Sequence of chain 2.A:
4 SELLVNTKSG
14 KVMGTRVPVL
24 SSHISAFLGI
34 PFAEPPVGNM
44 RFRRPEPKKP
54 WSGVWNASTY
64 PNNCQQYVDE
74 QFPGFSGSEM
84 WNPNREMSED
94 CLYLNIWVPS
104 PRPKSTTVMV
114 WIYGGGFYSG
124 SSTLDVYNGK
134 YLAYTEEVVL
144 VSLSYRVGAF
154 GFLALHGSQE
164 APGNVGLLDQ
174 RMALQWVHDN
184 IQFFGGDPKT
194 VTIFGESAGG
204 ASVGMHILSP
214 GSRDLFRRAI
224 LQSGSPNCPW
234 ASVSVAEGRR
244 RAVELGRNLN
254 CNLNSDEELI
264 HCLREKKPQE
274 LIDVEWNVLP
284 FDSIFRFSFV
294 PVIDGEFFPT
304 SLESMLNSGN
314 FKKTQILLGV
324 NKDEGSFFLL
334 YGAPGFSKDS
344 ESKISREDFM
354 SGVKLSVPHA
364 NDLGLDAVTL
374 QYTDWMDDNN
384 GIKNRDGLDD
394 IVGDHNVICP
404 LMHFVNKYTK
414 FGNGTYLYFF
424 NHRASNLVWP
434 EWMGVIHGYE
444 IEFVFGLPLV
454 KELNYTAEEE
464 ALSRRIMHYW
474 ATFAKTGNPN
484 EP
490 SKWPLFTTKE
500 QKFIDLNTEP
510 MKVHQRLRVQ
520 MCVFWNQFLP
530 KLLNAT

Binding-site contacts:
Ligand atom O18 contacts residue SER200 of chain 2.A at 3.8 Å.
Ligand atom C9 contacts residue PG41 of chain 2.C at 3.6 Å.
Ligand atom C1 contacts residue GLY118 of chain 2.A at 3.8 Å.
Ligand atom O18 contacts residue GLY117 of chain 2.A at 3.5 Å.
Ligand atom C3 contacts residue TRP84 of chain 2.A at 3.6 Å (hydrophobic).
Ligand atom O5 contacts residue HIS440 of chain 2.A at 3.3 Å.
Ligand atom C19 contacts residue PG41 of chain 2.C at 3.4 Å.
Ligand atom C6 contacts residue PHE331 of chain 2.A at 3.6 Å (hydrophobic).
Ligand atom C41 contacts residue HIS440 of chain 2.A at 3.9 Å.
Ligand atom C4 contacts residue GLU199 of chain 2.A at 3.6 Å.
Ligand atom C7 contacts residue PHE331 of chain 2.A at 3.6 Å (hydrophobic).
Ligand atom C12 contacts residue PHE330 of chain 2.A at 3.6 Å (hydrophobic).
Ligand atom O5 contacts residue SER200 of chain 2.A at 3.8 Å.
Ligand atom C19 contacts residue ASP72 of chain 2.A at 3.4 Å.
Ligand atom C7 contacts residue GLY119 of chain 2.A at 3.8 Å.
Ligand atom C12 contacts residue TRP84 of chain 2.A at 3.7 Å (hydrophobic).
Ligand atom C2 contacts residue TRP84 of chain 2.A at 3.6 Å (hydrophobic).
Ligand atom O17 contacts residue PHE331 of chain 2.A at 3.2 Å.
Ligand atom C15 contacts residue PG41 of chain 2.C at 3.6 Å.
Ligand atom O17 contacts residue SER200 of chain 2.A at 3.2 Å (h-bond).
Ligand atom O18 contacts residue GLY118 of chain 2.A at 3.4 Å (h-bond).
Ligand atom N10 contacts residue PG41 of chain 2.C at 2.7 Å (h-bond).
Ligand atom C14 contacts residue PG41 of chain 2.C at 3.7 Å.
Ligand atom C16 contacts residue PHE288 of chain 2.A at 3.8 Å (hydrophobic).
Ligand atom C16 contacts residue SER200 of chain 2.A at 3.1 Å.
Ligand atom C15 contacts residue TYR121 of chain 2.A at 3.7 Å (hydrophobic).
Ligand atom C8 contacts residue TYR121 of chain 2.A at 3.3 Å (hydrophobic).
Ligand atom C11 contacts residue PG41 of chain 2.C at 3.4 Å.
Ligand atom O17 contacts residue HIS440 of chain 2.A at 3.5 Å (h-bond).
Ligand atom C3 contacts residue GLU199 of chain 2.A at 3.4 Å.
Ligand atom C16 contacts residue PHE290 of chain 2.A at 3.9 Å (hydrophobic).
Ligand atom C7 contacts residue PHE290 of chain 2.A at 3.7 Å (hydrophobic).
Ligand atom O18 contacts residue GLU199 of chain 2.A at 2.7 Å (salt-bridge).
Ligand atom C11 contacts residue TRP84 of chain 2.A at 3.6 Å (hydrophobic).
Ligand atom C2 contacts residue GLY118 of chain 2.A at 3.7 Å.
Ligand atom C8 contacts residue PG41 of chain 2.C at 3.5 Å.
Ligand atom C9 contacts residue TYR121 of chain 2.A at 3.2 Å (hydrophobic).
Ligand atom C16 contacts residue GLY119 of chain 2.A at 3.7 Å.
Ligand atom C12 contacts residue PG41 of chain 2.C at 3.4 Å.
Ligand atom C6 contacts residue GLY119 of chain 2.A at 3.8 Å.

This protein binds this small molecule.
Small molecule (SMILES): COc1ccc2c3c1O[C@H]1C[C@@H](O)C=C[C@@]31CCN(C)C2